Sequence of chain 22.A:
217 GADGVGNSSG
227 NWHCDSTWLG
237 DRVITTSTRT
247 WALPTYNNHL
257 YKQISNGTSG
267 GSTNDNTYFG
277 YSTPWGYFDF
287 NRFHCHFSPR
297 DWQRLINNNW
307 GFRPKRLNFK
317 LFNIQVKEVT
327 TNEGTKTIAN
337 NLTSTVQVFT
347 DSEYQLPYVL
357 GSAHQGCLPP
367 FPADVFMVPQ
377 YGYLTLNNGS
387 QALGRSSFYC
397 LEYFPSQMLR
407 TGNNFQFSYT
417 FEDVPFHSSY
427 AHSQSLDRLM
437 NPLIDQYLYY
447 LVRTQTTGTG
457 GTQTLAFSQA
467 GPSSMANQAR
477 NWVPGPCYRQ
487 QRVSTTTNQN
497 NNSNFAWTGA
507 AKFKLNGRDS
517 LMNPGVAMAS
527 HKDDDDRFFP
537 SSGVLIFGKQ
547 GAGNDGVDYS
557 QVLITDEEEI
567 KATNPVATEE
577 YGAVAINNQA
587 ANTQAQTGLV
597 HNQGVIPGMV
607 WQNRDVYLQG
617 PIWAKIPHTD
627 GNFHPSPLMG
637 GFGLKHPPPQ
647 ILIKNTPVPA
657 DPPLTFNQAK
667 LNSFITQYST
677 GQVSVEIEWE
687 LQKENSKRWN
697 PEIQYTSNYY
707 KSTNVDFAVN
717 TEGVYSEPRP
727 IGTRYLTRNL

Binding-site contacts:
Ligand atom N9 contacts residue HIS630 of chain 22.A at 4.2 Å.
Ligand atom N3 contacts residue PRO631 of chain 22.A at 3.6 Å.
Ligand atom C8 contacts residue HIS630 of chain 22.A at 3.3 Å.
Ligand atom C2 contacts residue VAL420 of chain 22.A at 4.3 Å (hydrophobic).
Ligand atom C4 contacts residue PRO421 of chain 22.A at 4.3 Å (hydrophobic).
Ligand atom N7 contacts residue HIS630 of chain 22.A at 4.1 Å.
Ligand atom N1 contacts residue PRO631 of chain 22.A at 3.5 Å (h-bond).
Ligand atom C6 contacts residue PRO631 of chain 22.A at 3.9 Å (hydrophobic).
Ligand atom N6 contacts residue SER632 of chain 22.A at 3.3 Å (h-bond).
Ligand atom N7 contacts residue ASN609 of chain 22.A at 3.8 Å.
Ligand atom N9 contacts residue PRO421 of chain 22.A at 4.4 Å.
Ligand atom C6 contacts residue SER632 of chain 22.A at 3.9 Å.
Ligand atom N1 contacts residue PRO421 of chain 22.A at 4.3 Å.
Ligand atom C6 contacts residue PRO421 of chain 22.A at 4.1 Å (hydrophobic).
Ligand atom C1' contacts residue PRO631 of chain 22.A at 4.3 Å (hydrophobic).
Ligand atom N7 contacts residue SER632 of chain 22.A at 4.1 Å.
Ligand atom C2 contacts residue PRO421 of chain 22.A at 4.5 Å (hydrophobic).
Ligand atom N6 contacts residue GLY639 of chain 22.A at 3.6 Å (h-bond).
Ligand atom N1 contacts residue VAL420 of chain 22.A at 3.7 Å.
Ligand atom C2 contacts residue PRO631 of chain 22.A at 3.3 Å (hydrophobic).
Ligand atom C6 contacts residue VAL420 of chain 22.A at 4.0 Å (hydrophobic).
Ligand atom N7 contacts residue PRO421 of chain 22.A at 4.2 Å.
Ligand atom N1 contacts residue PHE638 of chain 22.A at 4.3 Å.
Ligand atom C5 contacts residue SER632 of chain 22.A at 4.1 Å.
Ligand atom N1 contacts residue GLY639 of chain 22.A at 3.1 Å (h-bond).
Ligand atom C5 contacts residue PRO421 of chain 22.A at 4.1 Å (hydrophobic).
Ligand atom N6 contacts residue PHE638 of chain 22.A at 3.9 Å.
Ligand atom O1P contacts residue LYS641 of chain 42.A at 4.0 Å.
Ligand atom N6 contacts residue VAL420 of chain 22.A at 4.0 Å.
Ligand atom C2 contacts residue GLY639 of chain 22.A at 3.1 Å.
Ligand atom C5 contacts residue PRO631 of chain 22.A at 4.2 Å (hydrophobic).
Ligand atom N3 contacts residue GLY639 of chain 22.A at 4.3 Å.
Ligand atom C6 contacts residue GLY639 of chain 22.A at 3.8 Å.
Ligand atom C3' contacts residue HIS630 of chain 22.A at 4.4 Å.
Ligand atom C4 contacts residue PRO631 of chain 22.A at 4.0 Å (hydrophobic).
Ligand atom C8 contacts residue PRO421 of chain 22.A at 4.3 Å (hydrophobic).
Ligand atom C2' contacts residue HIS630 of chain 22.A at 3.2 Å.
Ligand atom C1' contacts residue HIS630 of chain 22.A at 4.0 Å.
Ligand atom N6 contacts residue GLY637 of chain 22.A at 3.7 Å.
Ligand atom O2P contacts residue ASP626 of chain 42.A at 4.2 Å.

Sequence of chain 42.A:
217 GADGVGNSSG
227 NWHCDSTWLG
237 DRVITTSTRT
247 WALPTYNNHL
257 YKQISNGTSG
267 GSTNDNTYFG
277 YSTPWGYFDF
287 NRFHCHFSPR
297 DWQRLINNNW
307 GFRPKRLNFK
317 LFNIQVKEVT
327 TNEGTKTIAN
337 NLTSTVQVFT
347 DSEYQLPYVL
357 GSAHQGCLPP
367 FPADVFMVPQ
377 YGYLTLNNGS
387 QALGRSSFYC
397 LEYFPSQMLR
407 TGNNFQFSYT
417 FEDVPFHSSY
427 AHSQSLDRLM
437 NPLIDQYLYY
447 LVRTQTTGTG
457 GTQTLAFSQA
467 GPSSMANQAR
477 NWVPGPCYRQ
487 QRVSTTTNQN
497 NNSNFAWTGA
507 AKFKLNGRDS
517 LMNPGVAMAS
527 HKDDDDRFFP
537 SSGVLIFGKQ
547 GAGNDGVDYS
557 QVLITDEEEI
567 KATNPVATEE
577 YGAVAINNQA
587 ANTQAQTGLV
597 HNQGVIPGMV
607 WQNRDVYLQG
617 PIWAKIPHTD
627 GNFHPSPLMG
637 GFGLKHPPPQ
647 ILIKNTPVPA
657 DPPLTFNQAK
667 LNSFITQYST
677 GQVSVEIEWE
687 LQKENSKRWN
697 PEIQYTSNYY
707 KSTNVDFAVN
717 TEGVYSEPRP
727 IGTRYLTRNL

This small molecule binds to this protein.
Small molecule (SMILES): Nc1ncnc2c1ncn2[C@H]1C[C@H](O)[C@@H](COP(=O)(O)O)O1